Sequence of chain 1.A:
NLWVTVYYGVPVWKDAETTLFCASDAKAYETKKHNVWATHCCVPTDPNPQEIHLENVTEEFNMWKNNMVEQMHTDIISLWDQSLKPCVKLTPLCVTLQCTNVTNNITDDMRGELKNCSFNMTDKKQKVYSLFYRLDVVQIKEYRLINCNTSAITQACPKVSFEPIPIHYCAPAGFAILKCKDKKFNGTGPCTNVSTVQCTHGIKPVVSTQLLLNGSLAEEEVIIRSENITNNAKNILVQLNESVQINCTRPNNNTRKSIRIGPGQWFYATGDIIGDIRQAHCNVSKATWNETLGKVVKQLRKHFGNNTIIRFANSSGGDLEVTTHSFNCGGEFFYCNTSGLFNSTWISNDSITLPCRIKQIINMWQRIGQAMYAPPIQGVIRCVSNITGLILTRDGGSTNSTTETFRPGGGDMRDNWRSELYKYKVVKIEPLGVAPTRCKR

This small molecule binds to this protein.
Small molecule (SMILES): CC(=O)N[C@@H]1[C@@H](O)[C@H](O)[C@@H](CO)O[C@H]1O

Binding-site contacts:
Ligand atom C8 contacts residue ASN138 of chain 1.A at 3.7 Å.
Ligand atom C8 contacts residue TYR196 of chain 1.A at 3.8 Å (hydrophobic).
Ligand atom C3 contacts residue ASN138 of chain 1.A at 3.9 Å.
Ligand atom C7 contacts residue LYS152 of chain 1.A at 4.4 Å.
Ligand atom C7 contacts residue ASN138 of chain 1.A at 3.3 Å.
Ligand atom C2 contacts residue ASN138 of chain 1.A at 2.6 Å.
Ligand atom C5 contacts residue GLY149 of chain 1.A at 4.5 Å.
Ligand atom C5 contacts residue ASN138 of chain 1.A at 3.8 Å.
Ligand atom C4 contacts residue ASN138 of chain 1.A at 4.3 Å.
Ligand atom O7 contacts residue LYS194 of chain 1.A at 3.9 Å.
Ligand atom C8 contacts residue CYS136 of chain 1.A at 3.9 Å (hydrophobic).
Ligand atom N2 contacts residue LYS152 of chain 1.A at 4.0 Å.
Ligand atom O5 contacts residue GLY149 of chain 1.A at 3.9 Å.
Ligand atom C8 contacts residue LYS152 of chain 1.A at 4.1 Å.
Ligand atom C7 contacts residue LYS194 of chain 1.A at 4.3 Å.
Ligand atom O7 contacts residue ASN138 of chain 1.A at 3.2 Å (h-bond).
Ligand atom C1 contacts residue ASN138 of chain 1.A at 1.5 Å.
Ligand atom O5 contacts residue ASN138 of chain 1.A at 2.4 Å (h-bond).
Ligand atom C1 contacts residue GLY149 of chain 1.A at 3.9 Å.
Ligand atom N2 contacts residue ASN138 of chain 1.A at 3.1 Å (h-bond).
Ligand atom C8 contacts residue THR137 of chain 1.A at 4.0 Å.
Ligand atom C8 contacts residue LYS194 of chain 1.A at 4.0 Å.